Binding-site contacts:
Ligand atom O2G contacts residue LYS16 of chain 1.A at 2.9 Å (salt-bridge).
Ligand atom O6 contacts residue LYS117 of chain 1.A at 3.4 Å.
Ligand atom N1 contacts residue GOL1 of chain 1.H at 3.3 Å (h-bond).
Ligand atom O2A contacts residue ALA18 of chain 1.A at 2.8 Å (h-bond).
Ligand atom O4' contacts residue LYS117 of chain 1.A at 3.3 Å (salt-bridge).
Ligand atom C2 contacts residue GOL1 of chain 1.H at 2.1 Å.
Ligand atom O1B contacts residue LYS16 of chain 1.A at 2.7 Å (salt-bridge).
Ligand atom C6 contacts residue LYS117 of chain 1.A at 3.4 Å.
Ligand atom PG contacts residue MG1 of chain 1.E at 3.1 Å.
Ligand atom N7 contacts residue ASN116 of chain 1.A at 3.3 Å (h-bond).
Ligand atom O2B contacts residue SER17 of chain 1.A at 2.9 Å (h-bond).
Ligand atom N2 contacts residue GOL1 of chain 1.H at 2.5 Å (h-bond).
Ligand atom N1 contacts residue ASP119 of chain 1.A at 2.8 Å (salt-bridge).
Ligand atom O6 contacts residue ASP119 of chain 1.A at 3.4 Å (salt-bridge).
Ligand atom O1B contacts residue VAL14 of chain 1.A at 3.4 Å (h-bond).
Ligand atom O1B contacts residue ASP13 of chain 1.A at 3.5 Å (salt-bridge).
Ligand atom O2A contacts residue GLY15 of chain 1.A at 3.2 Å.
Ligand atom N3 contacts residue GOL1 of chain 1.H at 1.3 Å (h-bond).
Ligand atom O2G contacts residue GLY12 of chain 1.A at 3.5 Å.
Ligand atom O2' contacts residue VAL29 of chain 1.A at 2.8 Å (h-bond).
Ligand atom O3A contacts residue GLY15 of chain 1.A at 3.1 Å (h-bond).
Ligand atom O3A contacts residue ASP13 of chain 1.A at 3.5 Å.
Ligand atom O6 contacts residue LYS147 of chain 1.A at 3.5 Å (salt-bridge).
Ligand atom PB contacts residue MG1 of chain 1.E at 3.2 Å.
Ligand atom C1' contacts residue GOL1 of chain 1.H at 3.3 Å.
Ligand atom O2A contacts residue SER17 of chain 1.A at 3.5 Å (h-bond).
Ligand atom O6 contacts residue ALA146 of chain 1.A at 3.0 Å (h-bond).
Ligand atom O2B contacts residue MG1 of chain 1.E at 2.1 Å.
Ligand atom O6 contacts residue ASN116 of chain 1.A at 3.5 Å (h-bond).
Ligand atom N2 contacts residue ASP119 of chain 1.A at 2.9 Å (salt-bridge).
Ligand atom O2' contacts residue PHE28 of chain 1.A at 3.3 Å.
Ligand atom C5 contacts residue GOL1 of chain 1.H at 3.5 Å.
Ligand atom O1B contacts residue GLY15 of chain 1.A at 3.1 Å (h-bond).
Ligand atom O3G contacts residue MG1 of chain 1.E at 1.9 Å.
Ligand atom N9 contacts residue GOL1 of chain 1.H at 3.1 Å (h-bond).
Ligand atom N3B contacts residue MG1 of chain 1.E at 3.4 Å.
Ligand atom C6 contacts residue ASP119 of chain 1.A at 3.6 Å.
Ligand atom C4 contacts residue GOL1 of chain 1.H at 2.4 Å.
Ligand atom N3B contacts residue ASP13 of chain 1.A at 3.1 Å (salt-bridge).
Ligand atom C5' contacts residue ASP13 of chain 1.A at 3.5 Å.

Sequence of chain 1.A:
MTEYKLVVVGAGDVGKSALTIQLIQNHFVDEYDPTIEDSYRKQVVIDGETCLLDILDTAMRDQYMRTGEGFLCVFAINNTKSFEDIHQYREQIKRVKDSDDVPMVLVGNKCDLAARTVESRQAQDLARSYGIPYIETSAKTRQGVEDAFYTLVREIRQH

This small molecule binds to this protein.
Small molecule (SMILES): Nc1nc2c(ncn2[C@@H]2O[C@H](CO[P](=O)(O)O[P](=O)(O)NP(=O)(O)O)[C@@H](O)[C@H]2O)c(=O)[nH]1